This small molecule binds to this protein.
Small molecule (SMILES): CC(=O)N[C@@H]1[C@@H](O)[C@H](O)[C@@H](CO)O[C@H]1O

Sequence of chain 2.A:
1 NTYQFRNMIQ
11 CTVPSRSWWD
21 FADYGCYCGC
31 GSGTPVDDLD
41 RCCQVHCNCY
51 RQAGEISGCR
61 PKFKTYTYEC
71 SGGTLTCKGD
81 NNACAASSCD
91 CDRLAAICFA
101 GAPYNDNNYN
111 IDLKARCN

Binding-site contacts:
Ligand atom O6 contacts residue HIS46 of chain 2.A at 3.1 Å (h-bond).
Ligand atom O5 contacts residue LYS62 of chain 2.A at 4.0 Å.
Ligand atom O1 contacts residue LYS62 of chain 2.A at 2.9 Å (salt-bridge).
Ligand atom O4 contacts residue PHE21 of chain 2.A at 2.8 Å (h-bond).
Ligand atom O7 contacts residue TRP18 of chain 2.A at 4.2 Å.
Ligand atom C8 contacts residue THR2 of chain 2.A at 3.1 Å.
Ligand atom C3 contacts residue PHE5 of chain 2.A at 4.0 Å (hydrophobic).
Ligand atom O7 contacts residue PHE5 of chain 2.A at 3.4 Å.
Ligand atom O4 contacts residue CYS43 of chain 2.A at 4.0 Å.
Ligand atom O4 contacts residue GLY29 of chain 2.A at 3.9 Å.
Ligand atom O5 contacts residue CYS30 of chain 2.A at 4.2 Å.
Ligand atom C3 contacts residue PHE21 of chain 2.A at 4.0 Å (hydrophobic).
Ligand atom O6 contacts residue CYS43 of chain 2.A at 3.7 Å.
Ligand atom O3 contacts residue PHE5 of chain 2.A at 3.9 Å.
Ligand atom C6 contacts residue GLY29 of chain 2.A at 3.4 Å.
Ligand atom C1 contacts residue LYS62 of chain 2.A at 3.9 Å.
Ligand atom C8 contacts residue TRP18 of chain 2.A at 3.2 Å (hydrophobic).
Ligand atom C2 contacts residue PHE5 of chain 2.A at 3.6 Å (hydrophobic).
Ligand atom O5 contacts residue HIS46 of chain 2.A at 4.3 Å.
Ligand atom O7 contacts residue ILE9 of chain 2.A at 4.0 Å.
Ligand atom C4 contacts residue PHE21 of chain 2.A at 3.9 Å (hydrophobic).
Ligand atom C5 contacts residue GLY29 of chain 2.A at 3.5 Å.
Ligand atom C6 contacts residue CYS30 of chain 2.A at 3.5 Å (hydrophobic).
Ligand atom O3 contacts residue PHE21 of chain 2.A at 3.9 Å.
Ligand atom O3 contacts residue ILE9 of chain 2.A at 3.7 Å.
Ligand atom C6 contacts residue CYS43 of chain 2.A at 4.2 Å (hydrophobic).
Ligand atom C7 contacts residue THR2 of chain 2.A at 3.9 Å.
Ligand atom C7 contacts residue PHE5 of chain 2.A at 4.1 Å (hydrophobic).
Ligand atom C4 contacts residue PHE5 of chain 2.A at 3.8 Å (hydrophobic).
Ligand atom C6 contacts residue CYS28 of chain 2.A at 3.8 Å (hydrophobic).
Ligand atom O6 contacts residue TYR27 of chain 2.A at 4.0 Å.
Ligand atom O7 contacts residue ARG6 of chain 2.A at 4.2 Å.
Ligand atom C6 contacts residue HIS46 of chain 2.A at 4.2 Å.
Ligand atom N2 contacts residue THR2 of chain 2.A at 4.2 Å.
Ligand atom C5 contacts residue CYS28 of chain 2.A at 4.2 Å (hydrophobic).
Ligand atom O6 contacts residue CYS47 of chain 2.A at 4.0 Å.
Ligand atom O4 contacts residue CYS28 of chain 2.A at 3.6 Å.
Ligand atom O6 contacts residue CYS30 of chain 2.A at 3.5 Å (h-bond).
Ligand atom C7 contacts residue TRP18 of chain 2.A at 3.9 Å (hydrophobic).
Ligand atom C6 contacts residue TYR27 of chain 2.A at 3.5 Å (hydrophobic).